Sequence of chain 1.A:
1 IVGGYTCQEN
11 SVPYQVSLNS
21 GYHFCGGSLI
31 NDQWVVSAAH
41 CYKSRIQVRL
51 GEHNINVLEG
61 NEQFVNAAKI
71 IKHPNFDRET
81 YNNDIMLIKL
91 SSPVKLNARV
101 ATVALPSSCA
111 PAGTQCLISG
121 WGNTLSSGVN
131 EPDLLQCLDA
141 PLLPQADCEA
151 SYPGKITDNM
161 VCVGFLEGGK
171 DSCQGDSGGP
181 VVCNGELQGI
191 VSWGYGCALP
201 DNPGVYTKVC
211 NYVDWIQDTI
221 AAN

A protein and the small-molecule ligand that binds it are described below.
Small molecule (SMILES): O=C(C1CCN(c2ccncc2)CC1)N1CCN(S(=O)(=O)c2ccc3cc(Cl)ccc3c2)CC1

Binding-site contacts:
Ligand atom C28 contacts residue VAL191 of chain 1.A at 3.4 Å (hydrophobic).
Ligand atom S20 contacts residue GLN174 of chain 1.A at 3.7 Å.
Ligand atom CL32 contacts residue GLY204 of chain 1.A at 3.7 Å.
Ligand atom C5 contacts residue TYR81 of chain 1.A at 3.5 Å (hydrophobic).
Ligand atom C28 contacts residue TRP193 of chain 1.A at 3.6 Å (hydrophobic).
Ligand atom C29 contacts residue TRP193 of chain 1.A at 3.4 Å (hydrophobic).
Ligand atom N1 contacts residue THR80 of chain 1.A at 3.4 Å (h-bond).
Ligand atom C6 contacts residue THR80 of chain 1.A at 3.0 Å.
Ligand atom O22 contacts residue SO41 of chain 1.C at 3.6 Å (h-bond).
Ligand atom O21 contacts residue CYS197 of chain 1.A at 3.5 Å (h-bond).
Ligand atom C34 contacts residue SO41 of chain 1.C at 3.5 Å.
Ligand atom O23 contacts residue GLY194 of chain 1.A at 3.5 Å (h-bond).
Ligand atom CL32 contacts residue VAL205 of chain 1.A at 3.5 Å.
Ligand atom C6 contacts residue TRP193 of chain 1.A at 3.4 Å (hydrophobic).
Ligand atom C2 contacts residue LYS155 of chain 1.A at 3.7 Å.
Ligand atom C33 contacts residue SO41 of chain 1.C at 3.1 Å.
Ligand atom C5 contacts residue TRP193 of chain 1.A at 3.5 Å (hydrophobic).
Ligand atom C31 contacts residue GLY196 of chain 1.A at 3.4 Å.
Ligand atom C2 contacts residue TYR195 of chain 1.A at 3.3 Å (hydrophobic).
Ligand atom CL32 contacts residue SER172 of chain 1.A at 3.6 Å.
Ligand atom C31 contacts residue SER172 of chain 1.A at 3.5 Å.
Ligand atom N14 contacts residue GLY194 of chain 1.A at 3.7 Å.
Ligand atom C12 contacts residue TYR81 of chain 1.A at 3.7 Å (hydrophobic).
Ligand atom C11 contacts residue GLY194 of chain 1.A at 3.6 Å.
Ligand atom C13 contacts residue GLY194 of chain 1.A at 3.6 Å.
Ligand atom C30 contacts residue SER172 of chain 1.A at 3.6 Å.
Ligand atom CL32 contacts residue VAL191 of chain 1.A at 3.6 Å.
Ligand atom O23 contacts residue TYR195 of chain 1.A at 3.2 Å.
Ligand atom CL32 contacts residue TYR206 of chain 1.A at 3.3 Å.
Ligand atom O22 contacts residue GLN174 of chain 1.A at 2.9 Å.
Ligand atom C3 contacts residue TYR195 of chain 1.A at 3.2 Å (hydrophobic).
Ligand atom C9 contacts residue TYR195 of chain 1.A at 3.3 Å (hydrophobic).
Ligand atom C34 contacts residue SER177 of chain 1.A at 3.3 Å.
Ligand atom C29 contacts residue SER172 of chain 1.A at 3.7 Å.
Ligand atom C25 contacts residue CYS197 of chain 1.A at 3.7 Å (hydrophobic).
Ligand atom C30 contacts residue TRP193 of chain 1.A at 3.6 Å (hydrophobic).
Ligand atom C18 contacts residue GLY194 of chain 1.A at 3.5 Å.
Ligand atom CL32 contacts residue TRP193 of chain 1.A at 3.7 Å.
Ligand atom C25 contacts residue GLY196 of chain 1.A at 3.7 Å.
Ligand atom C24 contacts residue GLN174 of chain 1.A at 3.6 Å.